Binding-site contacts:
Ligand atom N contacts residue GLU152 of chain 1.A at 3.2 Å (salt-bridge).
Ligand atom CZ contacts residue GLU45 of chain 1.A at 3.3 Å.
Ligand atom N contacts residue SER77 of chain 1.A at 3.0 Å (h-bond).
Ligand atom N contacts residue TYR171 of chain 1.A at 2.7 Å (h-bond).
Ligand atom NH1 contacts residue THR24 of chain 1.A at 2.9 Å (h-bond).
Ligand atom NH1 contacts residue HIS9 of chain 1.A at 3.2 Å (h-bond).
Ligand atom N contacts residue TYR7 of chain 1.A at 3.1 Å (h-bond).
Ligand atom NH2 contacts residue THR24 of chain 1.A at 3.0 Å (h-bond).
Ligand atom NH2 contacts residue TYR99 of chain 1.A at 3.2 Å (h-bond).
Ligand atom O contacts residue ARG62 of chain 1.A at 3.4 Å (salt-bridge).
Ligand atom CB contacts residue ARG62 of chain 1.A at 3.5 Å.
Ligand atom CD contacts residue GLU63 of chain 1.A at 3.3 Å.
Ligand atom NE contacts residue ARG62 of chain 1.A at 3.4 Å (salt-bridge).
Ligand atom NE contacts residue GLU163 of chain 1.A at 2.9 Å (salt-bridge).
Ligand atom N contacts residue GLU63 of chain 1.A at 3.0 Å (salt-bridge).
Ligand atom CD2 contacts residue TRP147 of chain 1.A at 3.5 Å (hydrophobic).
Ligand atom OXT contacts residue TYR84 of chain 1.A at 2.9 Å (h-bond).
Ligand atom CA contacts residue GLU152 of chain 1.A at 3.4 Å.
Ligand atom CZ contacts residue THR24 of chain 1.A at 3.4 Å.
Ligand atom C contacts residue LYS146 of chain 1.A at 3.3 Å.
Ligand atom N contacts residue TYR99 of chain 1.A at 3.0 Å (h-bond).
Ligand atom C contacts residue TYR7 of chain 1.A at 3.2 Å (hydrophobic).
Ligand atom C contacts residue GLU152 of chain 1.A at 3.3 Å.
Ligand atom CA contacts residue TYR171 of chain 1.A at 3.4 Å (hydrophobic).
Ligand atom O contacts residue LYS146 of chain 1.A at 2.7 Å (salt-bridge).
Ligand atom CA contacts residue TYR99 of chain 1.A at 3.4 Å (hydrophobic).
Ligand atom NE contacts residue GLU63 of chain 1.A at 3.2 Å (salt-bridge).
Ligand atom OXT contacts residue LYS146 of chain 1.A at 3.1 Å (salt-bridge).
Ligand atom O contacts residue TYR159 of chain 1.A at 2.7 Å (h-bond).
Ligand atom CB contacts residue TYR99 of chain 1.A at 3.4 Å (hydrophobic).
Ligand atom NH2 contacts residue GLU45 of chain 1.A at 3.0 Å (salt-bridge).
Ligand atom NH2 contacts residue GLU163 of chain 1.A at 2.9 Å (salt-bridge).
Ligand atom CG contacts residue GLU63 of chain 1.A at 3.5 Å.
Ligand atom CD contacts residue GLN155 of chain 1.A at 3.0 Å.
Ligand atom CA contacts residue TYR7 of chain 1.A at 3.1 Å (hydrophobic).
Ligand atom CZ3 contacts residue ALA150 of chain 1.A at 3.4 Å (hydrophobic).
Ligand atom CD contacts residue TRP167 of chain 1.A at 3.5 Å (hydrophobic).
Ligand atom OXT contacts residue THR143 of chain 1.A at 2.6 Å (h-bond).
Ligand atom O contacts residue TRP147 of chain 1.A at 3.0 Å (h-bond).
Ligand atom NE contacts residue GLU45 of chain 1.A at 2.8 Å (salt-bridge).

Sequence of chain 1.A:
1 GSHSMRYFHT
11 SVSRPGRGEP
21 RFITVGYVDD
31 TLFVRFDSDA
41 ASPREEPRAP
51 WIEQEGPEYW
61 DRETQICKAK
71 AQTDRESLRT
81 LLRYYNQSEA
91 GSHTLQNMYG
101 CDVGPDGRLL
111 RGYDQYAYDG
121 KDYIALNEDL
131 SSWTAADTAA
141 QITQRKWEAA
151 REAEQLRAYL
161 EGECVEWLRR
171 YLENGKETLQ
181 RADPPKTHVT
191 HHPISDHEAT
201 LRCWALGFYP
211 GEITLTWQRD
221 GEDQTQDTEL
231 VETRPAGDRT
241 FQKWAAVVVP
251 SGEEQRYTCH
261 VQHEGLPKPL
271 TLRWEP

A protein and the small-molecule ligand that binds it are described below.
Small molecule (SMILES): CC(C)C[C@H](NC(=O)[C@H](CC1=NC=NC1)NC(=O)[C@H](CC1=CN=C2C=CC=CC12)NC(=O)[C@H](CCCN=C(N)N)NC(=O)[C@H](CCCN=C(N)N)NC(=O)[C@H](CC1=c2ccccc2=NC1)NC(=O)[C@H](CCCCN)NC(=O)[C@H](CCCN=C(N)N)NC(=O)[C@@H](N)CCCN=C(N)N)C(=O)O